The small molecule below binds the protein below.
Small molecule (SMILES): OC[C@H]1O[C@H](O[C@H]2O[C@H](CO)[C@@H](O)[C@H](O)[C@H]2O)[C@H](O)[C@@H](O)[C@@H]1O

Binding-site contacts:
Ligand atom O3 contacts residue GLY11 of chain 1.B at 3.8 Å.
Ligand atom O3 contacts residue GLY12 of chain 1.B at 2.7 Å (h-bond).
Ligand atom C1 contacts residue CYS131 of chain 1.B at 3.8 Å (hydrophobic).
Ligand atom O6 contacts residue ARG132 of chain 1.B at 3.0 Å (salt-bridge).
Ligand atom C3 contacts residue GLY12 of chain 1.B at 3.7 Å.
Ligand atom C6 contacts residue CYS131 of chain 1.B at 3.7 Å (hydrophobic).
Ligand atom O6 contacts residue ASN56 of chain 1.B at 4.5 Å.
Ligand atom O6 contacts residue CYS131 of chain 1.B at 2.9 Å (h-bond).
Ligand atom O4 contacts residue ASP134 of chain 1.B at 2.5 Å (salt-bridge).
Ligand atom C5 contacts residue TRP62 of chain 1.B at 4.0 Å (hydrophobic).
Ligand atom C5 contacts residue TYR89 of chain 1.B at 4.5 Å (hydrophobic).
Ligand atom C6 contacts residue TRP62 of chain 1.B at 4.0 Å (hydrophobic).
Ligand atom C4 contacts residue GLY12 of chain 1.B at 3.5 Å.
Ligand atom O5 contacts residue CYS131 of chain 1.B at 3.0 Å (h-bond).
Ligand atom C5 contacts residue CYS131 of chain 1.B at 3.9 Å (hydrophobic).
Ligand atom C4 contacts residue TRP62 of chain 1.B at 3.7 Å (hydrophobic).
Ligand atom O5 contacts residue GLY130 of chain 1.B at 4.0 Å.
Ligand atom C6 contacts residue ASP134 of chain 1.B at 3.5 Å.
Ligand atom O6 contacts residue TRP129 of chain 1.B at 4.1 Å.
Ligand atom C6 contacts residue TYR89 of chain 1.B at 3.9 Å (hydrophobic).
Ligand atom O6 contacts residue ASP134 of chain 1.B at 2.7 Å (salt-bridge).
Ligand atom O6 contacts residue GLN61 of chain 1.B at 4.5 Å.
Ligand atom O4 contacts residue TYR89 of chain 1.B at 3.7 Å.
Ligand atom C3 contacts residue TRP62 of chain 1.B at 4.0 Å (hydrophobic).
Ligand atom O5 contacts residue TRP62 of chain 1.B at 3.6 Å.
Ligand atom C2 contacts residue TRP62 of chain 1.B at 3.6 Å (hydrophobic).
Ligand atom O6 contacts residue GLY130 of chain 1.B at 3.2 Å.
Ligand atom O6 contacts residue ASN58 of chain 1.B at 4.3 Å.
Ligand atom C4 contacts residue GLY11 of chain 1.B at 4.3 Å.
Ligand atom O2 contacts residue TRP62 of chain 1.B at 4.3 Å.
Ligand atom O4 contacts residue GLY11 of chain 1.B at 3.5 Å.
Ligand atom O3 contacts residue TRP62 of chain 1.B at 3.8 Å.
Ligand atom C6 contacts residue GLY130 of chain 1.B at 4.4 Å.
Ligand atom C4 contacts residue ASP134 of chain 1.B at 3.3 Å.
Ligand atom O6 contacts residue TRP62 of chain 1.B at 3.0 Å (h-bond).
Ligand atom O4 contacts residue GLY12 of chain 1.B at 3.4 Å (h-bond).
Ligand atom C1 contacts residue TRP62 of chain 1.B at 3.8 Å (hydrophobic).
Ligand atom C5 contacts residue ASP134 of chain 1.B at 4.0 Å.
Ligand atom C6 contacts residue ARG132 of chain 1.B at 3.7 Å.

Sequence of chain 1.B:
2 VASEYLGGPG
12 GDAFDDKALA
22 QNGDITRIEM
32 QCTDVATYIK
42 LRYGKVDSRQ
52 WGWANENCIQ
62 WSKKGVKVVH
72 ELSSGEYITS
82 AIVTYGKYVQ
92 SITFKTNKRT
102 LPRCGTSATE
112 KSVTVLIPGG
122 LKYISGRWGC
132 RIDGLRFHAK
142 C